This protein binds this small molecule.
Small molecule (SMILES): CC(=O)N[C@H]1[C@H](O[C@H]2[C@H](O)[C@@H](NC(C)=O)CO[C@@H]2CO)O[C@H](CO)[C@@H](O[C@@H]2O[C@H](CO[C@H]3O[C@H](CO)[C@@H](O)[C@H](O)[C@@H]3O)[C@@H](O)[C@H](O[C@H]3O[C@H](CO)[C@@H](O)[C@H](O)[C@@H]3O)[C@@H]2O)[C@@H]1O

Sequence of chain 2.A:
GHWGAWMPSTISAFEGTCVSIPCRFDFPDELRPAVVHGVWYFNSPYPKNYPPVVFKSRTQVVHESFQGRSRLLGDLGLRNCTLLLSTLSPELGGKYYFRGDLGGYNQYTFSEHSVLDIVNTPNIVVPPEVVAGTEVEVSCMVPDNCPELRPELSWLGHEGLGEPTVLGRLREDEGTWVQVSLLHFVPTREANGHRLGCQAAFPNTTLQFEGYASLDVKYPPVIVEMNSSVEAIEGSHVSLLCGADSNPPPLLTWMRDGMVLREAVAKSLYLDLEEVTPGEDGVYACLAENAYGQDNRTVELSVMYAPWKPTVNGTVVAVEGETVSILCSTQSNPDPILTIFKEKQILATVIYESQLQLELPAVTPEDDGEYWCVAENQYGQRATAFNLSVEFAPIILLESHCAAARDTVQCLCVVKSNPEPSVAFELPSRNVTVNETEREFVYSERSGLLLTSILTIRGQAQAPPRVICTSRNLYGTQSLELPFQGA

Binding-site contacts:
Ligand atom C8 contacts residue CYS25 of chain 2.A at 4.2 Å (hydrophobic).
Ligand atom O6 contacts residue PRO149 of chain 2.A at 4.1 Å.
Ligand atom O7 contacts residue ASN82 of chain 2.A at 2.8 Å (h-bond).
Ligand atom O4 contacts residue ARG152 of chain 2.A at 4.4 Å.
Ligand atom O6 contacts residue GLY76 of chain 2.A at 3.9 Å.
Ligand atom N2 contacts residue THR84 of chain 2.A at 3.9 Å.
Ligand atom C3 contacts residue THR84 of chain 2.A at 4.4 Å.
Ligand atom C8 contacts residue ARG26 of chain 2.A at 4.4 Å.
Ligand atom C5 contacts residue THR84 of chain 2.A at 4.0 Å.
Ligand atom C1 contacts residue ASN82 of chain 2.A at 1.4 Å.
Ligand atom O5 contacts residue THR84 of chain 2.A at 4.2 Å.
Ligand atom C1 contacts residue THR84 of chain 2.A at 3.9 Å.
Ligand atom C6 contacts residue LEU75 of chain 2.A at 4.2 Å (hydrophobic).
Ligand atom C2 contacts residue ASN82 of chain 2.A at 2.5 Å.
Ligand atom O2 contacts residue PRO149 of chain 2.A at 4.0 Å.
Ligand atom C2 contacts residue THR84 of chain 2.A at 4.3 Å.
Ligand atom O6 contacts residue GLU150 of chain 2.A at 3.6 Å.
Ligand atom C3 contacts residue ASN82 of chain 2.A at 3.9 Å.
Ligand atom O5 contacts residue ASN82 of chain 2.A at 2.3 Å (h-bond).
Ligand atom O6 contacts residue LEU75 of chain 2.A at 4.0 Å.
Ligand atom C4 contacts residue ASN82 of chain 2.A at 4.3 Å.
Ligand atom N2 contacts residue ASN82 of chain 2.A at 3.0 Å (h-bond).
Ligand atom C6 contacts residue GLU150 of chain 2.A at 3.6 Å.
Ligand atom C8 contacts residue ASN82 of chain 2.A at 4.0 Å.
Ligand atom C5 contacts residue ASN82 of chain 2.A at 3.6 Å.
Ligand atom C7 contacts residue ASN82 of chain 2.A at 3.1 Å.